This protein binds this small molecule.
Small molecule (SMILES): CC(=O)N[C@H]1[C@H](O[C@H]2[C@H](O)[C@@H](NC(C)=O)CO[C@@H]2CO)O[C@H](CO)[C@@H](O)[C@@H]1O

Sequence of chain 1.F:
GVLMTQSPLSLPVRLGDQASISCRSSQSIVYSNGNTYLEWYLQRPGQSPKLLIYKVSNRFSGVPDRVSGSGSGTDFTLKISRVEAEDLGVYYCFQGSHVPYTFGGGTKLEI

Binding-site contacts:
Ligand atom C6 contacts residue PRO261 of chain 1.B at 3.9 Å (hydrophobic).
Ligand atom C1 contacts residue ASN416 of chain 1.B at 1.4 Å.
Ligand atom O3 contacts residue ARG24 of chain 1.F at 3.3 Å (salt-bridge).
Ligand atom N2 contacts residue ARG24 of chain 1.F at 3.5 Å (salt-bridge).
Ligand atom C8 contacts residue ARG24 of chain 1.F at 4.3 Å.
Ligand atom C5 contacts residue PRO261 of chain 1.B at 4.2 Å (hydrophobic).
Ligand atom C7 contacts residue ASN416 of chain 1.B at 3.5 Å.
Ligand atom O5 contacts residue ASN416 of chain 1.B at 2.4 Å (h-bond).
Ligand atom O4 contacts residue ASP75 of chain 1.F at 3.6 Å (salt-bridge).
Ligand atom O5 contacts residue PRO261 of chain 1.B at 3.6 Å.
Ligand atom C2 contacts residue ARG24 of chain 1.F at 4.2 Å.
Ligand atom C5 contacts residue ASN416 of chain 1.B at 3.6 Å.
Ligand atom C1 contacts residue PRO261 of chain 1.B at 4.4 Å (hydrophobic).
Ligand atom O7 contacts residue ASN416 of chain 1.B at 3.8 Å.
Ligand atom C8 contacts residue VAL414 of chain 1.B at 3.8 Å (hydrophobic).
Ligand atom C3 contacts residue ARG24 of chain 1.F at 3.7 Å.
Ligand atom C3 contacts residue ASN416 of chain 1.B at 3.8 Å.
Ligand atom C7 contacts residue ARG24 of chain 1.F at 4.2 Å.
Ligand atom C8 contacts residue NAG1 of chain 1.QA at 3.8 Å.
Ligand atom C2 contacts residue ASN416 of chain 1.B at 2.5 Å.
Ligand atom N2 contacts residue ASN416 of chain 1.B at 2.9 Å (h-bond).
Ligand atom C4 contacts residue ASN416 of chain 1.B at 4.2 Å.

Sequence of chain 1.B:
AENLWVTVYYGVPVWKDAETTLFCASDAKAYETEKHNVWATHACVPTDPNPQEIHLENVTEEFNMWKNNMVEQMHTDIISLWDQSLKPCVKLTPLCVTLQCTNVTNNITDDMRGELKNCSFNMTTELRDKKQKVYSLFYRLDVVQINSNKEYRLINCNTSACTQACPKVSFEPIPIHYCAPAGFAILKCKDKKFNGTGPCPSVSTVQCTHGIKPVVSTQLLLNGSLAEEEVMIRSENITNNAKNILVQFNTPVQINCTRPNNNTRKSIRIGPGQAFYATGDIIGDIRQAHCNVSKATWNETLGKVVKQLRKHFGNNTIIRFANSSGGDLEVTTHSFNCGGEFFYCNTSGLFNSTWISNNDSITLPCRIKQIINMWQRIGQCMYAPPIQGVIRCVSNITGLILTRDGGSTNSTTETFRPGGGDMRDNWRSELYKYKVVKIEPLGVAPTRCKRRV